Sequence of chain 1.C:
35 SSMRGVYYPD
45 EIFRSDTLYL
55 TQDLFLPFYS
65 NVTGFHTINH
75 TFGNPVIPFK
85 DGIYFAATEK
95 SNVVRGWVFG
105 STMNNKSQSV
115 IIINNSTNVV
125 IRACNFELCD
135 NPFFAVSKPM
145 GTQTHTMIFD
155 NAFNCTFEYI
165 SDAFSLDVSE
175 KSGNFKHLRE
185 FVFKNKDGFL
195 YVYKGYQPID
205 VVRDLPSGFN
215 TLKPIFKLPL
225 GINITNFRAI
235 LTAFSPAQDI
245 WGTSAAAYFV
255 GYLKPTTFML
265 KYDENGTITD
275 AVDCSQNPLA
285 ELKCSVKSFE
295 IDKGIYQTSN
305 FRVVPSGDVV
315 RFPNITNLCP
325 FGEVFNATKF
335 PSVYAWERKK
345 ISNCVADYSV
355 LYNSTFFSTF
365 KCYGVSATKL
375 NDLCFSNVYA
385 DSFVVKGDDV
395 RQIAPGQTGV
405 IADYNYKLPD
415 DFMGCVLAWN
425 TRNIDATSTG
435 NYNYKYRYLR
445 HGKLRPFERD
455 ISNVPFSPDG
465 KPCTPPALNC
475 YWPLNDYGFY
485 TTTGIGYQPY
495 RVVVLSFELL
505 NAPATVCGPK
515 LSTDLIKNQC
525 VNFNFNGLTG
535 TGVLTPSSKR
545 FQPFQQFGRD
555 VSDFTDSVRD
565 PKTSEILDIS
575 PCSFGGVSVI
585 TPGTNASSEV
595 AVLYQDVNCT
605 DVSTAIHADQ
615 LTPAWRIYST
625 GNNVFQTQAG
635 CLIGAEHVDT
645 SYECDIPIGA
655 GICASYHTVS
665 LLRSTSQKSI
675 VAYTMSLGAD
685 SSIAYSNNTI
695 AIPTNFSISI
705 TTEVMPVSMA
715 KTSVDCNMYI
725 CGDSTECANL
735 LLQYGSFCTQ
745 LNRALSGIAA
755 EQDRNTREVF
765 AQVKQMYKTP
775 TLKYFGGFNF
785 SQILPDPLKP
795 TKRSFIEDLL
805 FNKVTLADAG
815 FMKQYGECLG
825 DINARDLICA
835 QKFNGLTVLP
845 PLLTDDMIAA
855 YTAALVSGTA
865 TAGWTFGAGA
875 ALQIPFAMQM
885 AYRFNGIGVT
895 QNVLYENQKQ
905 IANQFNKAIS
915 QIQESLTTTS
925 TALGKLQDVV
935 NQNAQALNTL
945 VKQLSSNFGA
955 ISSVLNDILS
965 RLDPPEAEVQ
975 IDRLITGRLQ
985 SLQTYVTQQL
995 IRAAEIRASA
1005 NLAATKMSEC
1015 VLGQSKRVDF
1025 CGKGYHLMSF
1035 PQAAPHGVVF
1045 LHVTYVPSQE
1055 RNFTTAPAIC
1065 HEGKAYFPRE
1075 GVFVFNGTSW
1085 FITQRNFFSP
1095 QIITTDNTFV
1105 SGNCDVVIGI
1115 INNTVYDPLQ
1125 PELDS

Binding-site contacts:
Ligand atom C5 contacts residue ASN602 of chain 1.C at 3.7 Å.
Ligand atom O5 contacts residue ASN602 of chain 1.C at 2.3 Å (h-bond).
Ligand atom C7 contacts residue ASN602 of chain 1.C at 3.2 Å.
Ligand atom C3 contacts residue ASN602 of chain 1.C at 3.8 Å.
Ligand atom N2 contacts residue ASN602 of chain 1.C at 3.0 Å (h-bond).
Ligand atom C5 contacts residue THR604 of chain 1.C at 3.5 Å.
Ligand atom C4 contacts residue ASN602 of chain 1.C at 4.2 Å.
Ligand atom C1 contacts residue ASN602 of chain 1.C at 1.4 Å.
Ligand atom C6 contacts residue THR604 of chain 1.C at 4.1 Å.
Ligand atom C2 contacts residue ASN602 of chain 1.C at 2.5 Å.
Ligand atom C1 contacts residue THR604 of chain 1.C at 3.5 Å.
Ligand atom O5 contacts residue THR604 of chain 1.C at 3.3 Å (h-bond).
Ligand atom O7 contacts residue ASN602 of chain 1.C at 3.0 Å (h-bond).

This protein binds this small molecule.
Small molecule (SMILES): CC(=O)N[C@@H]1[C@@H](O)[C@H](O)[C@@H](CO)O[C@H]1O